Sequence of chain 1.E:
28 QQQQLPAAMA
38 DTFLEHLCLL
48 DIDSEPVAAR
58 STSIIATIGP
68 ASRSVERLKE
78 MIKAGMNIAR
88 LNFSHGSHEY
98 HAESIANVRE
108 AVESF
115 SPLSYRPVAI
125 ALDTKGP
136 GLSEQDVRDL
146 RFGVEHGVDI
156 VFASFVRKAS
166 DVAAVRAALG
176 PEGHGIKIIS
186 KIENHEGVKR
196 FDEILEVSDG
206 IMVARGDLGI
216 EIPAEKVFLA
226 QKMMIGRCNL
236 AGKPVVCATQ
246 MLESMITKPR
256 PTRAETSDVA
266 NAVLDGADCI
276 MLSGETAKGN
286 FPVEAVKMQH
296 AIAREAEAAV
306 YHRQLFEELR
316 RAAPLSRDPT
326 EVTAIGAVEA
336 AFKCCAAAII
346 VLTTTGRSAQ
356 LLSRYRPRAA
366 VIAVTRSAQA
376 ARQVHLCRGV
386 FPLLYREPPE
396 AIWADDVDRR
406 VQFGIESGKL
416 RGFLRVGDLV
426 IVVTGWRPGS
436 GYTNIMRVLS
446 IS

Binding-site contacts:
Ligand atom O2 contacts residue LEU347 of chain 1.E at 3.5 Å.
Ligand atom O5 contacts residue LEU347 of chain 1.E at 3.8 Å.
Ligand atom O1P contacts residue ARG405 of chain 1.E at 2.8 Å (salt-bridge).
Ligand atom O6P contacts residue SER435 of chain 1.E at 3.0 Å (h-bond).
Ligand atom P2 contacts residue SER435 of chain 1.E at 3.3 Å.
Ligand atom O6P contacts residue SER353 of chain 1.E at 3.6 Å.
Ligand atom C6 contacts residue LEU347 of chain 1.E at 3.7 Å (hydrophobic).
Ligand atom O5P contacts residue SER435 of chain 1.E at 2.6 Å (h-bond).
Ligand atom O3P contacts residue ARG405 of chain 1.E at 2.9 Å (salt-bridge).
Ligand atom O6 contacts residue SER435 of chain 1.E at 3.8 Å.
Ligand atom O2P contacts residue PRO433 of chain 1.E at 3.7 Å.
Ligand atom P2 contacts residue THR348 of chain 1.E at 3.5 Å.
Ligand atom O4 contacts residue TYR437 of chain 1.E at 2.8 Å (h-bond).
Ligand atom O2 contacts residue GLY430 of chain 1.E at 3.6 Å.
Ligand atom C6 contacts residue SER353 of chain 1.E at 3.7 Å.
Ligand atom C3 contacts residue ARG432 of chain 1.E at 3.2 Å.
Ligand atom P2 contacts residue SER353 of chain 1.E at 3.6 Å.
Ligand atom O4 contacts residue GLY436 of chain 1.E at 3.7 Å.
Ligand atom O4 contacts residue GLY434 of chain 1.E at 2.6 Å (h-bond).
Ligand atom O4P contacts residue SER353 of chain 1.E at 2.6 Å (h-bond).
Ligand atom O6P contacts residue GLY436 of chain 1.E at 2.8 Å (h-bond).
Ligand atom O3P contacts residue TRP398 of chain 1.E at 2.7 Å (h-bond).
Ligand atom C4 contacts residue GLY434 of chain 1.E at 3.3 Å.
Ligand atom O6 contacts residue THR348 of chain 1.E at 3.6 Å.
Ligand atom O2P contacts residue GLY434 of chain 1.E at 2.9 Å (h-bond).
Ligand atom P1 contacts residue ARG405 of chain 1.E at 3.7 Å.
Ligand atom O4P contacts residue THR348 of chain 1.E at 2.6 Å (h-bond).
Ligand atom C3 contacts residue GLY434 of chain 1.E at 3.5 Å.
Ligand atom O5P contacts residue THR349 of chain 1.E at 3.3 Å (h-bond).
Ligand atom O1 contacts residue GLY434 of chain 1.E at 3.7 Å.
Ligand atom C5 contacts residue GLY434 of chain 1.E at 3.4 Å.
Ligand atom O6 contacts residue THR349 of chain 1.E at 3.1 Å (h-bond).
Ligand atom O4 contacts residue THR438 of chain 1.E at 3.5 Å (h-bond).
Ligand atom O3 contacts residue TRP398 of chain 1.E at 3.6 Å.
Ligand atom O5P contacts residue THR348 of chain 1.E at 3.6 Å.
Ligand atom O3 contacts residue GLY430 of chain 1.E at 3.2 Å.
Ligand atom P2 contacts residue THR349 of chain 1.E at 3.7 Å.
Ligand atom O3 contacts residue ARG432 of chain 1.E at 2.7 Å (salt-bridge).
Ligand atom C6 contacts residue THR438 of chain 1.E at 3.5 Å.
Ligand atom O5P contacts residue THR350 of chain 1.E at 2.6 Å (h-bond).

The protein below binds the small molecule below.
Small molecule (SMILES): O=P(O)(O)OC[C@H]1O[C@](O)(COP(=O)(O)O)[C@@H](O)[C@@H]1O